A small-molecule ligand and the protein it binds are described below.
Small molecule (SMILES): Nc1ncnc2c1ncn2[C@@H]1O[C@@H]2CO[P](=O)(O)O[C@H]3[C@@H](O)[C@H](n4cnc5c(N)ncnc54)O[C@@H]3CO[P](=O)(O)O[C@H]2[C@H]1O

Binding-site contacts:
Ligand atom O2P contacts residue ILE84 of chain 3.F at 3.5 Å.
Ligand atom O2P1 contacts residue ILE84 of chain 3.E at 3.5 Å.
Ligand atom P contacts residue LYS26 of chain 3.F at 3.6 Å.
Ligand atom N6 contacts residue GLN4 of chain 3.E at 3.1 Å (h-bond).
Ligand atom O4'1 contacts residue ILE84 of chain 3.E at 3.5 Å.
Ligand atom N9 contacts residue ALA88 of chain 3.F at 3.6 Å.
Ligand atom O2' contacts residue PRO90 of chain 3.F at 3.4 Å.
Ligand atom N6 contacts residue ARG12 of chain 3.F at 3.4 Å (salt-bridge).
Ligand atom C2 contacts residue ALA88 of chain 3.F at 3.6 Å (hydrophobic).
Ligand atom C6 contacts residue LEU14 of chain 3.F at 3.6 Å (hydrophobic).
Ligand atom O5' contacts residue TYR11 of chain 3.E at 3.3 Å (h-bond).
Ligand atom N11 contacts residue ARG12 of chain 3.E at 3.0 Å (salt-bridge).
Ligand atom C2 contacts residue PRO90 of chain 3.F at 3.6 Å (hydrophobic).
Ligand atom N71 contacts residue TYR11 of chain 3.E at 3.5 Å.
Ligand atom P contacts residue TYR11 of chain 3.E at 3.5 Å.
Ligand atom C61 contacts residue TYR11 of chain 3.E at 3.5 Å (hydrophobic).
Ligand atom O2P1 contacts residue MET81 of chain 3.E at 3.2 Å.
Ligand atom O5'1 contacts residue TYR11 of chain 3.F at 3.5 Å (h-bond).
Ligand atom N3 contacts residue ALA88 of chain 3.F at 3.4 Å.
Ligand atom N61 contacts residue ARG12 of chain 3.E at 3.2 Å (salt-bridge).
Ligand atom C5' contacts residue MET81 of chain 3.F at 3.5 Å (hydrophobic).
Ligand atom N31 contacts residue PRO90 of chain 3.E at 3.5 Å.
Ligand atom C5'1 contacts residue MET81 of chain 3.E at 3.6 Å (hydrophobic).
Ligand atom O1P contacts residue LYS26 of chain 3.F at 2.6 Å (salt-bridge).
Ligand atom O5' contacts residue ILE84 of chain 3.F at 3.6 Å.
Ligand atom N6 contacts residue LEU14 of chain 3.F at 3.3 Å.
Ligand atom N3 contacts residue PRO90 of chain 3.F at 3.5 Å (h-bond).
Ligand atom N1 contacts residue TYR11 of chain 3.F at 3.5 Å.
Ligand atom O2P contacts residue LYS26 of chain 3.F at 3.5 Å (salt-bridge).
Ligand atom N11 contacts residue TYR11 of chain 3.E at 3.3 Å.
Ligand atom O2'1 contacts residue PRO90 of chain 3.E at 3.3 Å.
Ligand atom O1P1 contacts residue LYS26 of chain 3.E at 2.6 Å (salt-bridge).
Ligand atom N31 contacts residue ALA88 of chain 3.E at 3.5 Å.
Ligand atom O2P contacts residue MET81 of chain 3.F at 3.3 Å.
Ligand atom C4 contacts residue ALA88 of chain 3.F at 3.3 Å (hydrophobic).
Ligand atom O5'1 contacts residue ILE84 of chain 3.E at 3.5 Å.
Ligand atom C41 contacts residue ALA88 of chain 3.E at 3.4 Å (hydrophobic).
Ligand atom O1P contacts residue TYR11 of chain 3.E at 2.5 Å (h-bond).
Ligand atom N1 contacts residue ARG12 of chain 3.F at 3.2 Å (salt-bridge).
Ligand atom O1P1 contacts residue TYR11 of chain 3.F at 2.7 Å (h-bond).

Sequence of chain 3.E:
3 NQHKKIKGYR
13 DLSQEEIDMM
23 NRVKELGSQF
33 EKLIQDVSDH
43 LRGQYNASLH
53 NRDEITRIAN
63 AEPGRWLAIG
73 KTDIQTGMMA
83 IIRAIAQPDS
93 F

Sequence of chain 3.F:
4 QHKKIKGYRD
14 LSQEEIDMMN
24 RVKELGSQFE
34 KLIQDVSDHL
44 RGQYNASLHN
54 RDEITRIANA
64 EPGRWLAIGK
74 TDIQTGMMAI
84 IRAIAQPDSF